Sequence of chain 1.F:
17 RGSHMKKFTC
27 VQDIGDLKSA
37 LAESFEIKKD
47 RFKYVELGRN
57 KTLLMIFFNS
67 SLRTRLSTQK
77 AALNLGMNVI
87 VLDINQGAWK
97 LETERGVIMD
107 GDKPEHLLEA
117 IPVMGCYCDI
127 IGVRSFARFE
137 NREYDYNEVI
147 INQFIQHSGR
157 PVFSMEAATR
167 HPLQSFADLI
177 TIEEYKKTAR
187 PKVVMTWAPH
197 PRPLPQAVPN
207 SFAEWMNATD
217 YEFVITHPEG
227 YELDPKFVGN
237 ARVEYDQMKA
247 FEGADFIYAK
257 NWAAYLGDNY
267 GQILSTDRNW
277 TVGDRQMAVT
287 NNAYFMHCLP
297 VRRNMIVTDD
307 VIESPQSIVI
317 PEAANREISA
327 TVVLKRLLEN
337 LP

Sequence of chain 1.E:
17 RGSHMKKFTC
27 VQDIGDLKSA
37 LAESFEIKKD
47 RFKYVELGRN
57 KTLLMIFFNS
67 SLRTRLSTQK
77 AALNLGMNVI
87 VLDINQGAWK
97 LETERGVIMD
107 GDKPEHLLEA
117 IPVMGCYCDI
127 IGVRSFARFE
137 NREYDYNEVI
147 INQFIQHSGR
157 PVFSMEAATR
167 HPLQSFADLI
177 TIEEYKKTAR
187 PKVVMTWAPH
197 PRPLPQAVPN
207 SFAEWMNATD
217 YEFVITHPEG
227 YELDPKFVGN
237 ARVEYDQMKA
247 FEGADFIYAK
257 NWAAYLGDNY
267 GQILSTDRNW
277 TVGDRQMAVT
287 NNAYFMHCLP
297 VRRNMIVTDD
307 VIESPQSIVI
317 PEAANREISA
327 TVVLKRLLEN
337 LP

Binding-site contacts:
Ligand atom O contacts residue VAL204 of chain 1.F at 3.9 Å.
Ligand atom OD2 contacts residue ARG298 of chain 1.F at 3.2 Å (salt-bridge).
Ligand atom OD1 contacts residue PRO110 of chain 1.E at 3.6 Å.
Ligand atom OXT contacts residue LEU200 of chain 1.F at 3.6 Å.
Ligand atom O1 contacts residue LEU200 of chain 1.F at 4.0 Å.
Ligand atom O contacts residue PRO201 of chain 1.F at 3.9 Å.
Ligand atom C contacts residue GLU162 of chain 1.F at 3.9 Å.
Ligand atom CG contacts residue GLU162 of chain 1.F at 4.0 Å.
Ligand atom CG contacts residue LEU295 of chain 1.F at 4.0 Å (hydrophobic).
Ligand atom CG contacts residue CYS294 of chain 1.F at 4.2 Å (hydrophobic).
Ligand atom C4 contacts residue HIS196 of chain 1.F at 3.6 Å.
Ligand atom CD contacts residue GLU162 of chain 1.F at 3.7 Å.
Ligand atom OD1 contacts residue HIS196 of chain 1.F at 2.5 Å (h-bond).
Ligand atom CA contacts residue GLU162 of chain 1.F at 4.1 Å.
Ligand atom OXT contacts residue PRO201 of chain 1.F at 3.9 Å.
Ligand atom O contacts residue GLU162 of chain 1.F at 2.9 Å (salt-bridge).
Ligand atom CD contacts residue CYS294 of chain 1.F at 4.0 Å (hydrophobic).
Ligand atom OXT contacts residue LYS256 of chain 1.F at 2.7 Å (salt-bridge).
Ligand atom O1 contacts residue PHE132 of chain 1.F at 3.6 Å.
Ligand atom CA contacts residue PHE132 of chain 1.F at 3.6 Å (hydrophobic).
Ligand atom C contacts residue LYS256 of chain 1.F at 3.7 Å.
Ligand atom CB contacts residue GLU162 of chain 1.F at 3.5 Å.
Ligand atom OD2 contacts residue ARG198 of chain 1.F at 2.8 Å (salt-bridge).
Ligand atom C2 contacts residue LEU200 of chain 1.F at 3.5 Å (hydrophobic).
Ligand atom C contacts residue PRO201 of chain 1.F at 3.9 Å (hydrophobic).
Ligand atom C1 contacts residue LEU200 of chain 1.F at 3.8 Å (hydrophobic).
Ligand atom C4 contacts residue ARG198 of chain 1.F at 4.1 Å.
Ligand atom OD2 contacts residue HIS196 of chain 1.F at 4.1 Å.
Ligand atom CG contacts residue PRO296 of chain 1.F at 3.9 Å (hydrophobic).
Ligand atom O1 contacts residue TRP95 of chain 1.E at 3.2 Å.
Ligand atom CB contacts residue PHE132 of chain 1.F at 3.6 Å (hydrophobic).
Ligand atom C1 contacts residue TRP95 of chain 1.E at 4.0 Å (hydrophobic).
Ligand atom CD contacts residue SO41 of chain 1.S at 3.6 Å.
Ligand atom C3 contacts residue PRO110 of chain 1.E at 3.5 Å (hydrophobic).
Ligand atom OD2 contacts residue PRO110 of chain 1.E at 3.6 Å.
Ligand atom C4 contacts residue PRO110 of chain 1.E at 3.3 Å (hydrophobic).
Ligand atom CD contacts residue LEU295 of chain 1.F at 3.2 Å (hydrophobic).
Ligand atom OD1 contacts residue ARG298 of chain 1.F at 2.6 Å (salt-bridge).
Ligand atom CD contacts residue PRO296 of chain 1.F at 3.9 Å (hydrophobic).
Ligand atom C4 contacts residue ARG298 of chain 1.F at 3.6 Å.

The protein below binds the small molecule below.
Small molecule (SMILES): CCC[C@H](NC(=O)CCC(=O)O)C(=O)O